Sequence of chain 1.I:
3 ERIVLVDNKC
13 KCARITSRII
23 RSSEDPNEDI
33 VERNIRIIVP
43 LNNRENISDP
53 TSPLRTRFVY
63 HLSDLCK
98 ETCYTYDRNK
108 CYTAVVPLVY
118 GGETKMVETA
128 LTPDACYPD

This protein binds this small molecule.
Small molecule (SMILES): CC(=O)N[C@H]1[C@H](O[C@H]2[C@H](O)[C@@H](NC(C)=O)CO[C@@H]2CO)O[C@H](CO)[C@@H](O)[C@@H]1O

Binding-site contacts:
Ligand atom C1 contacts residue ASP51 of chain 1.I at 4.1 Å.
Ligand atom C8 contacts residue ASP51 of chain 1.I at 3.4 Å.
Ligand atom C5 contacts residue ASN48 of chain 1.I at 3.5 Å.
Ligand atom O7 contacts residue ASP51 of chain 1.I at 4.4 Å.
Ligand atom O6 contacts residue ASN48 of chain 1.I at 4.2 Å.
Ligand atom C7 contacts residue ASP51 of chain 1.I at 4.3 Å.
Ligand atom C7 contacts residue ASN48 of chain 1.I at 4.1 Å.
Ligand atom C1 contacts residue ASN48 of chain 1.I at 1.5 Å.
Ligand atom C2 contacts residue ASN48 of chain 1.I at 3.1 Å.
Ligand atom C3 contacts residue ASN48 of chain 1.I at 3.9 Å.
Ligand atom C6 contacts residue ASN48 of chain 1.I at 4.3 Å.
Ligand atom C4 contacts residue ASN48 of chain 1.I at 4.4 Å.
Ligand atom N2 contacts residue ASN48 of chain 1.I at 4.0 Å.
Ligand atom O3 contacts residue SER50 of chain 1.I at 4.2 Å.
Ligand atom C2 contacts residue ASP51 of chain 1.I at 4.5 Å.
Ligand atom C8 contacts residue ASN48 of chain 1.I at 3.4 Å.
Ligand atom O5 contacts residue ASN48 of chain 1.I at 2.2 Å (h-bond).
Ligand atom O3 contacts residue ASN48 of chain 1.I at 2.9 Å (h-bond).